Binding-site contacts:
Ligand atom N3A contacts residue THR114 of chain 56.A at 4.0 Å.
Ligand atom C5A contacts residue ASP112 of chain 56.A at 4.0 Å.
Ligand atom C4C contacts residue VAL192 of chain 56.A at 3.5 Å (hydrophobic).
Ligand atom C5C contacts residue PHE135 of chain 56.A at 3.5 Å (hydrophobic).
Ligand atom C2B contacts residue TYR201 of chain 56.A at 3.5 Å (hydrophobic).
Ligand atom C31 contacts residue ILE24 of chain 56.C at 3.6 Å (hydrophobic).
Ligand atom C3B contacts residue TRP203 of chain 56.A at 3.1 Å (hydrophobic).
Ligand atom C4B contacts residue ILE113 of chain 56.A at 4.0 Å (hydrophobic).
Ligand atom O1A contacts residue ASN228 of chain 56.A at 3.7 Å.
Ligand atom O1 contacts residue PHE233 of chain 56.A at 3.1 Å.
Ligand atom C2C contacts residue VAL192 of chain 56.A at 3.7 Å (hydrophobic).
Ligand atom C4 contacts residue ILE24 of chain 56.C at 4.0 Å (hydrophobic).
Ligand atom C3B contacts residue ASN228 of chain 56.A at 4.0 Å.
Ligand atom N2 contacts residue PHE233 of chain 56.A at 3.7 Å.
Ligand atom C5 contacts residue PHE155 of chain 56.A at 3.9 Å (hydrophobic).
Ligand atom C5B contacts residue ASP112 of chain 56.A at 4.0 Å.
Ligand atom C6B contacts residue ILE113 of chain 56.A at 4.0 Å (hydrophobic).
Ligand atom C5B contacts residue ILE113 of chain 56.A at 3.5 Å (hydrophobic).
Ligand atom C2C contacts residue PHE155 of chain 56.A at 3.9 Å (hydrophobic).
Ligand atom C31 contacts residue PRO177 of chain 56.A at 3.9 Å (hydrophobic).
Ligand atom C2B contacts residue TRP203 of chain 56.A at 4.0 Å (hydrophobic).
Ligand atom C4C contacts residue PHE135 of chain 56.A at 3.8 Å (hydrophobic).
Ligand atom C5C contacts residue ILE111 of chain 56.A at 3.8 Å (hydrophobic).
Ligand atom C5 contacts residue PHE233 of chain 56.A at 4.0 Å (hydrophobic).
Ligand atom C2A contacts residue ASP112 of chain 56.A at 3.8 Å.
Ligand atom C31 contacts residue VAL179 of chain 56.A at 3.3 Å (hydrophobic).
Ligand atom O1B contacts residue TYR201 of chain 56.A at 3.4 Å.
Ligand atom C6C contacts residue TYR201 of chain 56.A at 3.9 Å (hydrophobic).
Ligand atom C3C contacts residue PHE135 of chain 56.A at 3.8 Å (hydrophobic).
Ligand atom N2 contacts residue PHE155 of chain 56.A at 3.5 Å.
Ligand atom N3A contacts residue ILE113 of chain 56.A at 3.8 Å.
Ligand atom C2A contacts residue TRP203 of chain 56.A at 3.6 Å (hydrophobic).
Ligand atom C4A contacts residue THR114 of chain 56.A at 3.5 Å.
Ligand atom O1 contacts residue PHE155 of chain 56.A at 3.4 Å.
Ligand atom C5A contacts residue ASN228 of chain 56.A at 4.0 Å.
Ligand atom C5B contacts residue ILE111 of chain 56.A at 3.9 Å (hydrophobic).
Ligand atom N3A contacts residue ASP112 of chain 56.A at 2.5 Å (salt-bridge).
Ligand atom C4A contacts residue ASP112 of chain 56.A at 2.6 Å.
Ligand atom O1A contacts residue TRP203 of chain 56.A at 3.3 Å.
Ligand atom C4B contacts residue TRP203 of chain 56.A at 3.5 Å (hydrophobic).

Sequence of chain 57.C:
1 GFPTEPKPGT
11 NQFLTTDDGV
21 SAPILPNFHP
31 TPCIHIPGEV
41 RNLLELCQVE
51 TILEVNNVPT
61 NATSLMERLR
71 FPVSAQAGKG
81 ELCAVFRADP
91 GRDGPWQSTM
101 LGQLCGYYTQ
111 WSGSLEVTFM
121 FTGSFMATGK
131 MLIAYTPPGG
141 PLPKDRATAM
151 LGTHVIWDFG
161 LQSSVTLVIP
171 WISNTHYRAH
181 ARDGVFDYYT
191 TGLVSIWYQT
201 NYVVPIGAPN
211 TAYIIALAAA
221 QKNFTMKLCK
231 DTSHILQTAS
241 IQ

This protein binds this small molecule.
Small molecule (SMILES): Cc1cc(CCCCCCCOc2ccc(C3=NCCO3)cc2)on1

Sequence of chain 56.C:
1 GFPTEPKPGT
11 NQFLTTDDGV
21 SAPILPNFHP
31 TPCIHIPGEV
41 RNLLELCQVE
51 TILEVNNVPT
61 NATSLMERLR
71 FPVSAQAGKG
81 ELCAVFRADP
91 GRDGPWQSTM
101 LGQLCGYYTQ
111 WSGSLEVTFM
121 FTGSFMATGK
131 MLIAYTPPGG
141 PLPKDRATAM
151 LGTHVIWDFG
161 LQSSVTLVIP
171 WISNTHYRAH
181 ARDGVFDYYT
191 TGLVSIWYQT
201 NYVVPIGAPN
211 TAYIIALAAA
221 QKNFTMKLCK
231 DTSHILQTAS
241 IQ

Sequence of chain 56.A:
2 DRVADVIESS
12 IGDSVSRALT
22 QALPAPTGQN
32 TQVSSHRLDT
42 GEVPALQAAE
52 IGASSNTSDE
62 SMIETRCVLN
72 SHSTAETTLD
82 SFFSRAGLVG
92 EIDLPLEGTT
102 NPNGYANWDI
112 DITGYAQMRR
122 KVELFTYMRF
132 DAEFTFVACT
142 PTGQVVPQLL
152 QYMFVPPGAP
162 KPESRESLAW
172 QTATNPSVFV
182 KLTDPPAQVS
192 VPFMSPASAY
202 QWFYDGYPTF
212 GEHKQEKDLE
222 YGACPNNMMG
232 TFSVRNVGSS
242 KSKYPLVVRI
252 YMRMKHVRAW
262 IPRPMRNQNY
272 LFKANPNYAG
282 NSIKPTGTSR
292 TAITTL